Sequence of chain 1.B:
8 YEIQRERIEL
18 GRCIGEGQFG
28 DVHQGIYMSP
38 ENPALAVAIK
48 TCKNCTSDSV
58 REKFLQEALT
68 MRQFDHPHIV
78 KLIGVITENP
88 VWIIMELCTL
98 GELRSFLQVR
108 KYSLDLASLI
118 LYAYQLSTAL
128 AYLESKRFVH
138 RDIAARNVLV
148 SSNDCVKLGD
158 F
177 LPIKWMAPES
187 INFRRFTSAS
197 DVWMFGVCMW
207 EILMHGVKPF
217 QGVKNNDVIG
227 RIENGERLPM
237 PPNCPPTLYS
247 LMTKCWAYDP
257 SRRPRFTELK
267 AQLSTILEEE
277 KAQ

The protein below binds the small molecule below.
Small molecule (SMILES): O=C1Cc2cc(Nc3ncc(C(F)(F)F)c(NCc4cccnc4)n3)ccc2N1

Binding-site contacts:
Ligand atom C22 contacts residue GLY98 of chain 1.B at 3.7 Å.
Ligand atom C24 contacts residue GLY98 of chain 1.B at 3.9 Å.
Ligand atom N29 contacts residue LEU94 of chain 1.B at 3.6 Å.
Ligand atom C15 contacts residue ALA45 of chain 1.B at 3.9 Å (hydrophobic).
Ligand atom C11 contacts residue LEU146 of chain 1.B at 3.6 Å (hydrophobic).
Ligand atom C19 contacts residue GLY98 of chain 1.B at 3.8 Å.
Ligand atom C20 contacts residue GLY98 of chain 1.B at 3.6 Å.
Ligand atom C23 contacts residue GLY98 of chain 1.B at 3.9 Å.
Ligand atom C26 contacts residue ILE21 of chain 1.B at 3.4 Å (hydrophobic).
Ligand atom C9 contacts residue CYS95 of chain 1.B at 3.9 Å (hydrophobic).
Ligand atom N8 contacts residue VAL29 of chain 1.B at 3.9 Å.
Ligand atom C21 contacts residue GLY98 of chain 1.B at 3.6 Å.
Ligand atom C25 contacts residue ILE21 of chain 1.B at 3.2 Å (hydrophobic).
Ligand atom C21 contacts residue CYS95 of chain 1.B at 3.4 Å (hydrophobic).
Ligand atom C3 contacts residue GLU99 of chain 1.B at 3.6 Å.
Ligand atom C12 contacts residue LEU146 of chain 1.B at 3.7 Å (hydrophobic).
Ligand atom F16 contacts residue GLU93 of chain 1.B at 3.8 Å.
Ligand atom O28 contacts residue ILE21 of chain 1.B at 3.5 Å (h-bond).
Ligand atom C20 contacts residue THR96 of chain 1.B at 3.6 Å.
Ligand atom C11 contacts residue GLU93 of chain 1.B at 3.5 Å.
Ligand atom N14 contacts residue ILE21 of chain 1.B at 3.8 Å.
Ligand atom F16 contacts residue VAL77 of chain 1.B at 3.3 Å.
Ligand atom N10 contacts residue LEU146 of chain 1.B at 3.9 Å.
Ligand atom N29 contacts residue CYS95 of chain 1.B at 2.9 Å (h-bond).
Ligand atom F16 contacts residue MET92 of chain 1.B at 3.3 Å.
Ligand atom C12 contacts residue ALA45 of chain 1.B at 3.6 Å (hydrophobic).
Ligand atom C11 contacts residue ALA45 of chain 1.B at 3.8 Å (hydrophobic).
Ligand atom N10 contacts residue CYS95 of chain 1.B at 3.0 Å (h-bond).
Ligand atom C7 contacts residue VAL29 of chain 1.B at 3.8 Å (hydrophobic).
Ligand atom C19 contacts residue THR96 of chain 1.B at 3.8 Å.
Ligand atom C4 contacts residue GLU99 of chain 1.B at 3.5 Å.
Ligand atom C9 contacts residue LEU94 of chain 1.B at 3.9 Å (hydrophobic).
Ligand atom F17 contacts residue MET92 of chain 1.B at 3.8 Å.
Ligand atom N10 contacts residue LEU94 of chain 1.B at 3.8 Å.
Ligand atom C11 contacts residue CYS95 of chain 1.B at 3.8 Å (hydrophobic).
Ligand atom F17 contacts residue ALA45 of chain 1.B at 3.3 Å.
Ligand atom C25 contacts residue GLU99 of chain 1.B at 3.7 Å.
Ligand atom F18 contacts residue GLY156 of chain 1.B at 3.8 Å.
Ligand atom N5 contacts residue LEU146 of chain 1.B at 3.9 Å.
Ligand atom C20 contacts residue CYS95 of chain 1.B at 3.3 Å (hydrophobic).